Sequence of chain 1.H:
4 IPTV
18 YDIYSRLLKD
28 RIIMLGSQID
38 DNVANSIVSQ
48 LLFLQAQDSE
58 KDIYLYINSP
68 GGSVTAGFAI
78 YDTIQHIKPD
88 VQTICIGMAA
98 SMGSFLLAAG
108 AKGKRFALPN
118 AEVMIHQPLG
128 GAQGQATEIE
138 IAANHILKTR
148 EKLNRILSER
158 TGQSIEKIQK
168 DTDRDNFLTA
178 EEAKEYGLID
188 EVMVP

The small molecule below binds the protein below.
Small molecule (SMILES): CC/C=C/C(=O)N[C@@H](Cc1ccccc1)C(=O)N[C@H]1COC(=O)[C@@H]2C[C@@H](C)CN2C(=O)[C@H](C)NC(=O)[C@@H]2CCCCN2C(=O)[C@@H]2CCCN2C1=O

Binding-site contacts:
Ligand atom CD1 contacts residue HIS83 of chain 1.I at 3.5 Å.
Ligand atom C2 contacts residue LEU49 of chain 1.I at 3.8 Å (hydrophobic).
Ligand atom CE1 contacts residue THR80 of chain 1.I at 3.8 Å.
Ligand atom C3 contacts residue TYR63 of chain 1.H at 3.8 Å (hydrophobic).
Ligand atom O contacts residue TYR61 of chain 1.H at 3.4 Å.
Ligand atom CA contacts residue TYR63 of chain 1.H at 3.8 Å (hydrophobic).
Ligand atom CA contacts residue TYR61 of chain 1.H at 3.5 Å (hydrophobic).
Ligand atom O contacts residue GLN89 of chain 1.H at 3.8 Å.
Ligand atom CZ contacts residue ILE93 of chain 1.H at 3.8 Å (hydrophobic).
Ligand atom C5 contacts residue ILE29 of chain 1.H at 3.7 Å (hydrophobic).
Ligand atom CD1 contacts residue MET190 of chain 1.H at 3.3 Å (hydrophobic).
Ligand atom CD contacts residue TYR63 of chain 1.H at 3.8 Å (hydrophobic).
Ligand atom CB contacts residue GLN89 of chain 1.H at 3.2 Å.
Ligand atom CG contacts residue MET190 of chain 1.H at 3.5 Å (hydrophobic).
Ligand atom CZ contacts residue THR80 of chain 1.I at 3.5 Å.
Ligand atom CE1 contacts residue LEU115 of chain 1.H at 3.8 Å (hydrophobic).
Ligand atom C6 contacts residue ALA53 of chain 1.I at 3.8 Å (hydrophobic).
Ligand atom CA contacts residue GLN89 of chain 1.H at 3.7 Å.
Ligand atom C5 contacts residue LEU24 of chain 1.H at 3.7 Å (hydrophobic).
Ligand atom CE2 contacts residue LEU49 of chain 1.I at 3.7 Å (hydrophobic).
Ligand atom CB contacts residue TYR63 of chain 1.H at 3.8 Å (hydrophobic).
Ligand atom C contacts residue TYR63 of chain 1.H at 3.8 Å (hydrophobic).
Ligand atom C contacts residue TYR61 of chain 1.H at 3.2 Å (hydrophobic).
Ligand atom CB contacts residue TYR61 of chain 1.H at 3.4 Å (hydrophobic).
Ligand atom CZ contacts residue LEU115 of chain 1.H at 3.7 Å (hydrophobic).
Ligand atom CD2 contacts residue TYR63 of chain 1.H at 3.5 Å (hydrophobic).
Ligand atom N contacts residue LEU49 of chain 1.I at 3.8 Å.
Ligand atom CE contacts residue ASP27 of chain 1.H at 3.3 Å.
Ligand atom CB contacts residue MET190 of chain 1.H at 3.5 Å (hydrophobic).
Ligand atom CE2 contacts residue TYR63 of chain 1.H at 3.8 Å (hydrophobic).
Ligand atom CE2 contacts residue ILE93 of chain 1.H at 3.7 Å (hydrophobic).
Ligand atom O1 contacts residue GLN52 of chain 1.I at 3.3 Å (h-bond).
Ligand atom N contacts residue TYR63 of chain 1.H at 2.9 Å (h-bond).
Ligand atom C6 contacts residue ASP27 of chain 1.H at 2.9 Å.
Ligand atom CB contacts residue TYR61 of chain 1.H at 3.8 Å (hydrophobic).
Ligand atom C2 contacts residue TYR63 of chain 1.H at 3.8 Å (hydrophobic).
Ligand atom N contacts residue TYR61 of chain 1.H at 3.4 Å.
Ligand atom CB contacts residue ILE91 of chain 1.H at 3.7 Å (hydrophobic).
Ligand atom O contacts residue TYR63 of chain 1.H at 2.7 Å (h-bond).
Ligand atom CA contacts residue TYR61 of chain 1.H at 3.4 Å (hydrophobic).

Sequence of chain 1.I:
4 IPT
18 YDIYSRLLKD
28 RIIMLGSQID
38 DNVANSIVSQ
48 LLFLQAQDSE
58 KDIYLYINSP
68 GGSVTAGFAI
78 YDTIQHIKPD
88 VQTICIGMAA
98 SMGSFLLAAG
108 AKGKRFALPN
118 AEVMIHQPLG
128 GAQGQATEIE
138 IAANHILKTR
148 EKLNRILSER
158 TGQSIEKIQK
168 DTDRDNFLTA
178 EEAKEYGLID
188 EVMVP